The protein below binds the small molecule below.
Small molecule (SMILES): CC(=O)N[C@H]1[C@H](O[C@H]2[C@H](O)[C@@H](NC(C)=O)CO[C@@H]2CO)O[C@H](CO)[C@@H](O)[C@@H]1O

Sequence of chain 1.A:
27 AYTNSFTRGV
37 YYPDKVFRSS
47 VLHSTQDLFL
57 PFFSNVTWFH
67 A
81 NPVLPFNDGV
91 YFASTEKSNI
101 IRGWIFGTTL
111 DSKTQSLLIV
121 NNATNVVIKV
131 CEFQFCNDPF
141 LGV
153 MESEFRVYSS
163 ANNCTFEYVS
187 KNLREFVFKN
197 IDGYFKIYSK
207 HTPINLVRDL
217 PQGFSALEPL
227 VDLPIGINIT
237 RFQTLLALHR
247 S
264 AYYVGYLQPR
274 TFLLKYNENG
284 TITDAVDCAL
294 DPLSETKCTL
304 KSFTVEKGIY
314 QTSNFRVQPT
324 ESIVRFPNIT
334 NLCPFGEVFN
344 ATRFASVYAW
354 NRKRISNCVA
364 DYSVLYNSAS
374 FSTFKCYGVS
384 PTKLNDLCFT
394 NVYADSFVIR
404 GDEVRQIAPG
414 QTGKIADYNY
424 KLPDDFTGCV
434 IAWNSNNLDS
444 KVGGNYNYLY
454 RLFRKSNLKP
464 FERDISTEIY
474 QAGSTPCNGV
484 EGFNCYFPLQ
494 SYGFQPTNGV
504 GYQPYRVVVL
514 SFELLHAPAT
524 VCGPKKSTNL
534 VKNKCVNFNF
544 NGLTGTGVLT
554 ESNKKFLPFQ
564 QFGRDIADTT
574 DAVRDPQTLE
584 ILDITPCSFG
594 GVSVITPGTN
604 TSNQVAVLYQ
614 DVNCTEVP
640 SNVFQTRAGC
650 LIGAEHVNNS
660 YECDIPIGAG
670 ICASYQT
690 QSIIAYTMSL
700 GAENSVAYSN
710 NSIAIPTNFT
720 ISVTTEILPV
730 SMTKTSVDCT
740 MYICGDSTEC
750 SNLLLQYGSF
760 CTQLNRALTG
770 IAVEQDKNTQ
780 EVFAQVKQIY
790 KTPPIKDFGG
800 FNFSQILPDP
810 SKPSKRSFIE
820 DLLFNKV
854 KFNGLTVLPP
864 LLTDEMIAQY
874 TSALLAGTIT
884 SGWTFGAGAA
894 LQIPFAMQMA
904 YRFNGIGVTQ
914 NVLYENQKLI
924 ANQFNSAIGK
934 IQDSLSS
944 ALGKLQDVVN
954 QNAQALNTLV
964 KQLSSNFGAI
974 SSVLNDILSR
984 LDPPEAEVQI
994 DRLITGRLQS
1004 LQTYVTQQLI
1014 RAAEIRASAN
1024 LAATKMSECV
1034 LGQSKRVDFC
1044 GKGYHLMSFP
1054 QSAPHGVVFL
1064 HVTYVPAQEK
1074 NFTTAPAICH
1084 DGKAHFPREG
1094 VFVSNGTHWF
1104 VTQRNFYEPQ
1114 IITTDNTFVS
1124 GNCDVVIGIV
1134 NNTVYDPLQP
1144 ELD

Binding-site contacts:
Ligand atom C8 contacts residue GLN580 of chain 1.A at 2.9 Å.
Ligand atom O7 contacts residue GLN580 of chain 1.A at 4.3 Å.
Ligand atom C2 contacts residue GLN580 of chain 1.A at 3.7 Å.
Ligand atom C7 contacts residue ASN331 of chain 1.A at 3.8 Å.
Ligand atom O6 contacts residue ASN331 of chain 1.A at 4.1 Å.
Ligand atom N2 contacts residue ASN331 of chain 1.A at 2.7 Å (h-bond).
Ligand atom C4 contacts residue ASN331 of chain 1.A at 4.2 Å.
Ligand atom N2 contacts residue GLN580 of chain 1.A at 2.6 Å (h-bond).
Ligand atom O7 contacts residue ASN331 of chain 1.A at 4.4 Å.
Ligand atom C2 contacts residue ASN331 of chain 1.A at 2.3 Å.
Ligand atom C5 contacts residue ASN331 of chain 1.A at 3.6 Å.
Ligand atom C8 contacts residue PRO579 of chain 1.A at 4.3 Å (hydrophobic).
Ligand atom O5 contacts residue ASN331 of chain 1.A at 2.3 Å (h-bond).
Ligand atom C3 contacts residue GLN580 of chain 1.A at 4.1 Å.
Ligand atom C7 contacts residue GLN580 of chain 1.A at 3.2 Å.
Ligand atom C1 contacts residue GLN580 of chain 1.A at 4.1 Å.
Ligand atom C3 contacts residue ASN331 of chain 1.A at 3.7 Å.
Ligand atom C1 contacts residue ASN331 of chain 1.A at 1.4 Å.
Ligand atom C8 contacts residue LEU582 of chain 1.A at 3.5 Å (hydrophobic).